Sequence of chain 1.A:
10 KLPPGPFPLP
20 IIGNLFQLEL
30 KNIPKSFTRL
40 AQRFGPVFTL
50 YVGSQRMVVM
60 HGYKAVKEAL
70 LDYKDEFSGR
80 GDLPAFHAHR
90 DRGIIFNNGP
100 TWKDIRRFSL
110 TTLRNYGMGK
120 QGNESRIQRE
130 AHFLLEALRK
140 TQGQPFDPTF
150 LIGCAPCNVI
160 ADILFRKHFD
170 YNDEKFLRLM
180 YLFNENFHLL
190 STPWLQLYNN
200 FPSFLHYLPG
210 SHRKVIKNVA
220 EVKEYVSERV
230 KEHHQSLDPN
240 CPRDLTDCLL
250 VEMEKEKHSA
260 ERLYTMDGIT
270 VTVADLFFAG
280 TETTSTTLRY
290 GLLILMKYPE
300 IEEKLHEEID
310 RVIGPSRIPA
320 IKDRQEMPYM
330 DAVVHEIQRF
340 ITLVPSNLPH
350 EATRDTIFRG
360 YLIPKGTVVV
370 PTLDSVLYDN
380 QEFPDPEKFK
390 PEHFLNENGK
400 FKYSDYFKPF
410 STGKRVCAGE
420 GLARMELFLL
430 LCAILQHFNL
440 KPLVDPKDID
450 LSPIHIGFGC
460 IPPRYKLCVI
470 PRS

Binding-site contacts:
Ligand atom N14 contacts residue HEM1 of chain 1.C at 2.6 Å.
Ligand atom C2 contacts residue THR282 of chain 1.A at 3.5 Å.
Ligand atom C12 contacts residue LEU347 of chain 1.A at 4.3 Å (hydrophobic).
Ligand atom C12 contacts residue HEM1 of chain 1.C at 4.2 Å.
Ligand atom O10 contacts residue PHE182 of chain 1.A at 4.4 Å.
Ligand atom C13 contacts residue HEM1 of chain 1.C at 3.1 Å.
Ligand atom C6 contacts residue PHE182 of chain 1.A at 4.3 Å (hydrophobic).
Ligand atom O9 contacts residue PHE85 of chain 1.A at 4.1 Å.
Ligand atom C6 contacts residue PHE186 of chain 1.A at 4.4 Å (hydrophobic).
Ligand atom C4 contacts residue PHE277 of chain 1.A at 3.6 Å (hydrophobic).
Ligand atom C15 contacts residue THR282 of chain 1.A at 2.5 Å.
Ligand atom N14 contacts residue ALA278 of chain 1.A at 3.5 Å.
Ligand atom C7 contacts residue ASN185 of chain 1.A at 3.7 Å.
Ligand atom C7 contacts residue PHE182 of chain 1.A at 3.9 Å (hydrophobic).
Ligand atom C8 contacts residue PHE277 of chain 1.A at 4.1 Å (hydrophobic).
Ligand atom C15 contacts residue ALA278 of chain 1.A at 3.8 Å (hydrophobic).
Ligand atom C8 contacts residue ASN185 of chain 1.A at 2.9 Å.
Ligand atom C5 contacts residue PHE277 of chain 1.A at 3.3 Å (hydrophobic).
Ligand atom O10 contacts residue PHE277 of chain 1.A at 3.7 Å.
Ligand atom O10 contacts residue ASN185 of chain 1.A at 3.4 Å (h-bond).
Ligand atom C13 contacts residue ALA278 of chain 1.A at 4.1 Å (hydrophobic).
Ligand atom O10 contacts residue VAL221 of chain 1.A at 4.3 Å.
Ligand atom C6 contacts residue PHE277 of chain 1.A at 3.4 Å (hydrophobic).
Ligand atom C6 contacts residue ASN185 of chain 1.A at 3.8 Å.
Ligand atom O9 contacts residue VAL218 of chain 1.A at 4.3 Å.
Ligand atom C4 contacts residue PHE186 of chain 1.A at 4.3 Å (hydrophobic).
Ligand atom C3 contacts residue GLU281 of chain 1.A at 4.2 Å.
Ligand atom O9 contacts residue ASN185 of chain 1.A at 2.1 Å (h-bond).
Ligand atom C5 contacts residue GLU281 of chain 1.A at 4.2 Å.
Ligand atom C5 contacts residue PHE186 of chain 1.A at 4.3 Å (hydrophobic).
Ligand atom C3 contacts residue PHE186 of chain 1.A at 3.8 Å (hydrophobic).
Ligand atom C1 contacts residue PHE457 of chain 1.A at 4.4 Å (hydrophobic).
Ligand atom C1 contacts residue THR282 of chain 1.A at 3.6 Å.
Ligand atom C15 contacts residue HEM1 of chain 1.C at 3.7 Å.
Ligand atom N14 contacts residue THR282 of chain 1.A at 3.4 Å.
Ligand atom C5 contacts residue PHE182 of chain 1.A at 4.0 Å (hydrophobic).
Ligand atom C8 contacts residue PHE85 of chain 1.A at 4.4 Å (hydrophobic).
Ligand atom C7 contacts residue PHE277 of chain 1.A at 3.4 Å (hydrophobic).
Ligand atom C2 contacts residue ALA278 of chain 1.A at 4.4 Å (hydrophobic).
Ligand atom N11 contacts residue THR282 of chain 1.A at 3.4 Å.

A protein and the small-molecule ligand that binds it are described below.
Small molecule (SMILES): O=C(O)CCCCCCCn1ccnc1